This small molecule binds to this protein.
Small molecule (SMILES): CC(=O)N[C@@H]1[C@@H](O)[C@H](O)[C@@H](CO)O[C@H]1O

Sequence of chain 55.F:
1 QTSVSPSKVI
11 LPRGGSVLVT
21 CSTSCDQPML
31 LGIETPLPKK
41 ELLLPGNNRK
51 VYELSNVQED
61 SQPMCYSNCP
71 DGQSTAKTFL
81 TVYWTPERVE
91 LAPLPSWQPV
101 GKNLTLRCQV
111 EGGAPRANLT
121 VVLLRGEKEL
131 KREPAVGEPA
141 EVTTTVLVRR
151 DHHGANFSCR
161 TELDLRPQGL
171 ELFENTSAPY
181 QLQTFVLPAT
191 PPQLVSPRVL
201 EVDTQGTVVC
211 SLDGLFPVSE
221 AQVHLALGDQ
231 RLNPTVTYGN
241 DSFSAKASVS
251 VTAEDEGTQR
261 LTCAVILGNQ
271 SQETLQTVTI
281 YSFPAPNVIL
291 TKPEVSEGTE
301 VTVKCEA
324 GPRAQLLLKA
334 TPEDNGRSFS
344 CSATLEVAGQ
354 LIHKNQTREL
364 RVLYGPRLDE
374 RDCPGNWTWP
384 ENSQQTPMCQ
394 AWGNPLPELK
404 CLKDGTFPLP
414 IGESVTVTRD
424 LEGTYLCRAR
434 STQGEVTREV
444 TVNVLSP

Binding-site contacts:
Ligand atom C5 contacts residue ASN118 of chain 55.F at 3.2 Å.
Ligand atom C1 contacts residue PRO167 of chain 55.F at 4.4 Å (hydrophobic).
Ligand atom O7 contacts residue ALA117 of chain 55.F at 4.5 Å.
Ligand atom O6 contacts residue ALA117 of chain 55.F at 2.3 Å.
Ligand atom C4 contacts residue ASN118 of chain 55.F at 3.8 Å.
Ligand atom C1 contacts residue ASN118 of chain 55.F at 1.6 Å.
Ligand atom C4 contacts residue ALA117 of chain 55.F at 4.2 Å (hydrophobic).
Ligand atom O5 contacts residue ALA117 of chain 55.F at 3.5 Å (h-bond).
Ligand atom N2 contacts residue PRO167 of chain 55.F at 4.0 Å.
Ligand atom C6 contacts residue ASN118 of chain 55.F at 4.0 Å.
Ligand atom C5 contacts residue GLN168 of chain 55.F at 4.5 Å.
Ligand atom C1 contacts residue ALA117 of chain 55.F at 3.9 Å (hydrophobic).
Ligand atom C5 contacts residue ALA117 of chain 55.F at 4.2 Å (hydrophobic).
Ligand atom C3 contacts residue ASN118 of chain 55.F at 3.8 Å.
Ligand atom O5 contacts residue ASN118 of chain 55.F at 1.8 Å (h-bond).
Ligand atom C8 contacts residue ASP164 of chain 55.F at 4.5 Å.
Ligand atom C2 contacts residue ALA117 of chain 55.F at 4.0 Å (hydrophobic).
Ligand atom N2 contacts residue ASN118 of chain 55.F at 3.6 Å.
Ligand atom C8 contacts residue PRO167 of chain 55.F at 3.7 Å (hydrophobic).
Ligand atom C1 contacts residue GLN168 of chain 55.F at 4.0 Å.
Ligand atom O7 contacts residue ASN118 of chain 55.F at 3.5 Å (h-bond).
Ligand atom O6 contacts residue ASN118 of chain 55.F at 4.0 Å.
Ligand atom C7 contacts residue ASN118 of chain 55.F at 3.9 Å.
Ligand atom C7 contacts residue PRO167 of chain 55.F at 3.9 Å (hydrophobic).
Ligand atom O5 contacts residue GLN168 of chain 55.F at 4.0 Å.
Ligand atom C2 contacts residue ASN118 of chain 55.F at 2.7 Å.
Ligand atom C6 contacts residue ALA117 of chain 55.F at 3.6 Å (hydrophobic).